Sequence of chain 44.A:
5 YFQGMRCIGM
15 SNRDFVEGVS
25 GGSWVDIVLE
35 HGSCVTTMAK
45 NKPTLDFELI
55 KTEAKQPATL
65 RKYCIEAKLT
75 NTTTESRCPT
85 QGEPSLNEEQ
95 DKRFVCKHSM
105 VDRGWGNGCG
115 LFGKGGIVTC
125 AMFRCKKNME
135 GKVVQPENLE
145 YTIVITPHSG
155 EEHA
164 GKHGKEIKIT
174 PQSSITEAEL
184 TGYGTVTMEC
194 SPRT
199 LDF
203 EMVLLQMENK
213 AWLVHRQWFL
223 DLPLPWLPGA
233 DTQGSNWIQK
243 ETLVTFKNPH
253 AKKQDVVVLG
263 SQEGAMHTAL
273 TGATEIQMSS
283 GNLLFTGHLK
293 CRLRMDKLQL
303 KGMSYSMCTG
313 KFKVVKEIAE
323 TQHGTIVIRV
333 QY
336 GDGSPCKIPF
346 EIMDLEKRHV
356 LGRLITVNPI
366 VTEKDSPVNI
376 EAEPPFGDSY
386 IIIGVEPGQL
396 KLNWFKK

Binding-site contacts:
Ligand atom N2 contacts residue ASN75 of chain 44.A at 3.0 Å (h-bond).
Ligand atom C7 contacts residue MET126 of chain 44.A at 3.8 Å (hydrophobic).
Ligand atom O6 contacts residue CYS45 of chain 44.B at 3.4 Å (h-bond).
Ligand atom O5 contacts residue ASN75 of chain 44.A at 2.1 Å (h-bond).
Ligand atom C6 contacts residue NAG1 of chain 44.N at 3.4 Å.
Ligand atom O6 contacts residue GLU46 of chain 44.B at 3.8 Å.
Ligand atom C2 contacts residue NAG1 of chain 44.N at 4.1 Å.
Ligand atom C1 contacts residue ASN75 of chain 44.A at 1.3 Å.
Ligand atom C6 contacts residue ASN75 of chain 44.A at 3.8 Å.
Ligand atom C4 contacts residue NAG1 of chain 44.N at 2.9 Å.
Ligand atom C8 contacts residue MET126 of chain 44.A at 3.7 Å (hydrophobic).
Ligand atom C4 contacts residue ASN75 of chain 44.A at 4.0 Å.
Ligand atom C3 contacts residue NAG1 of chain 44.N at 3.3 Å.
Ligand atom O5 contacts residue THR48 of chain 44.B at 4.0 Å.
Ligand atom C5 contacts residue ASN75 of chain 44.A at 3.2 Å.
Ligand atom O6 contacts residue THR48 of chain 44.B at 4.0 Å.
Ligand atom C6 contacts residue CYS45 of chain 44.B at 4.4 Å (hydrophobic).
Ligand atom C6 contacts residue THR48 of chain 44.B at 4.4 Å.
Ligand atom O4 contacts residue NAG1 of chain 44.N at 1.6 Å.
Ligand atom O6 contacts residue NAG1 of chain 44.N at 4.1 Å.
Ligand atom C8 contacts residue ASN75 of chain 44.A at 3.0 Å.
Ligand atom C3 contacts residue ASN75 of chain 44.A at 3.5 Å.
Ligand atom C7 contacts residue ASN75 of chain 44.A at 2.8 Å.
Ligand atom O7 contacts residue MET126 of chain 44.A at 3.1 Å.
Ligand atom O3 contacts residue NAG1 of chain 44.N at 2.4 Å (h-bond).
Ligand atom C8 contacts residue PHE98 of chain 44.A at 3.6 Å (hydrophobic).
Ligand atom O7 contacts residue ASN75 of chain 44.A at 3.2 Å (h-bond).
Ligand atom C5 contacts residue NAG1 of chain 44.N at 3.7 Å.
Ligand atom O6 contacts residue ASN75 of chain 44.A at 3.8 Å.
Ligand atom C2 contacts residue ASN75 of chain 44.A at 2.6 Å.

Sequence of chain 44.B:
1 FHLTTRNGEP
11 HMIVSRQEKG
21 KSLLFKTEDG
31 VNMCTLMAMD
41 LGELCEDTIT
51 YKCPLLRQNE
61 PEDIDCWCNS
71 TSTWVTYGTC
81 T

A protein and the small-molecule ligand that binds it are described below.
Small molecule (SMILES): CC(=O)N[C@@H]1[C@@H](O)[C@H](O)[C@@H](CO)O[C@H]1O